Binding-site contacts:
Ligand atom C5 contacts residue ASN215 of chain 1.D at 3.6 Å.
Ligand atom C3 contacts residue ASN215 of chain 1.D at 3.8 Å.
Ligand atom C7 contacts residue PRO14 of chain 1.D at 3.6 Å (hydrophobic).
Ligand atom C1 contacts residue PRO14 of chain 1.D at 3.7 Å (hydrophobic).
Ligand atom C1 contacts residue ASN215 of chain 1.D at 1.4 Å.
Ligand atom C4 contacts residue ASN215 of chain 1.D at 4.2 Å.
Ligand atom O6 contacts residue TYR13 of chain 1.D at 4.0 Å.
Ligand atom C2 contacts residue PRO14 of chain 1.D at 3.7 Å (hydrophobic).
Ligand atom C8 contacts residue PRO14 of chain 1.D at 3.4 Å (hydrophobic).
Ligand atom C1 contacts residue TYR13 of chain 1.D at 4.2 Å (hydrophobic).
Ligand atom C8 contacts residue ASN215 of chain 1.D at 4.4 Å.
Ligand atom O5 contacts residue ASN215 of chain 1.D at 2.3 Å (h-bond).
Ligand atom O5 contacts residue TYR13 of chain 1.D at 4.2 Å.
Ligand atom C3 contacts residue PRO14 of chain 1.D at 4.0 Å (hydrophobic).
Ligand atom N2 contacts residue ARG15 of chain 1.D at 4.2 Å.
Ligand atom C7 contacts residue ASN215 of chain 1.D at 3.4 Å.
Ligand atom O7 contacts residue LEU16 of chain 1.D at 4.1 Å.
Ligand atom N2 contacts residue ASN215 of chain 1.D at 2.8 Å (h-bond).
Ligand atom C2 contacts residue ASN215 of chain 1.D at 2.5 Å.
Ligand atom N2 contacts residue PRO14 of chain 1.D at 2.8 Å (h-bond).
Ligand atom C5 contacts residue TYR13 of chain 1.D at 4.2 Å (hydrophobic).
Ligand atom C8 contacts residue ARG15 of chain 1.D at 3.9 Å.
Ligand atom O7 contacts residue ASN215 of chain 1.D at 3.9 Å.
Ligand atom C7 contacts residue LEU16 of chain 1.D at 4.4 Å (hydrophobic).
Ligand atom C8 contacts residue LEU16 of chain 1.D at 4.0 Å (hydrophobic).

This small molecule binds to this protein.
Small molecule (SMILES): CC(=O)N[C@@H]1[C@@H](O)[C@H](O)[C@@H](CO)O[C@H]1O

Sequence of chain 1.D:
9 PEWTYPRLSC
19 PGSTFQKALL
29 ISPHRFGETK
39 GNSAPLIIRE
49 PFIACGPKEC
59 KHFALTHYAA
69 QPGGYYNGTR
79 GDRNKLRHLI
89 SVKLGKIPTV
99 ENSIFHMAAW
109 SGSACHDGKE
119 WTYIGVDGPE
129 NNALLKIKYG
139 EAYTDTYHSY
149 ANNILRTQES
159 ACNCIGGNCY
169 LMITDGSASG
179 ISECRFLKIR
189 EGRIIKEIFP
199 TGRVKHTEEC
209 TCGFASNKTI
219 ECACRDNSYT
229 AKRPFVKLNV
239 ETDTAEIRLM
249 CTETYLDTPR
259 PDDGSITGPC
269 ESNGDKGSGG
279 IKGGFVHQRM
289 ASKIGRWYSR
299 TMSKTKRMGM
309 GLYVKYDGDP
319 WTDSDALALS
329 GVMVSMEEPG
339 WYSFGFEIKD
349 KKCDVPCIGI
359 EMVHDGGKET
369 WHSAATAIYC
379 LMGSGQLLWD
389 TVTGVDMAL